Sequence of chain 1.A:
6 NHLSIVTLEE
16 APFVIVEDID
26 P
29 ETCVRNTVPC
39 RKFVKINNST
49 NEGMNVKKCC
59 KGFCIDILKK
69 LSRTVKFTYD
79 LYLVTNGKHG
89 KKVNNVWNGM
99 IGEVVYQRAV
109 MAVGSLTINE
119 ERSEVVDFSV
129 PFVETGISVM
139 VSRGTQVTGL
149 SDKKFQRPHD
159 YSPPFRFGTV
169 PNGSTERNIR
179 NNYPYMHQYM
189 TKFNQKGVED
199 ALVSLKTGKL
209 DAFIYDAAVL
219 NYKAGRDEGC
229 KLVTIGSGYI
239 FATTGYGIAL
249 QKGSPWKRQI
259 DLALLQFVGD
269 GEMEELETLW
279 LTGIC

This protein binds this small molecule.
Small molecule (SMILES): N[C@@H](CCC(=O)O)C(=O)O

Binding-site contacts:
Ligand atom OE1 contacts residue TYR213 of chain 1.A at 4.4 Å.
Ligand atom CD contacts residue THR173 of chain 1.A at 3.3 Å.
Ligand atom C contacts residue HIS87 of chain 1.A at 3.5 Å.
Ligand atom OE2 contacts residue TYR213 of chain 1.A at 3.3 Å.
Ligand atom N contacts residue SER113 of chain 1.A at 2.8 Å (h-bond).
Ligand atom CD contacts residue TYR213 of chain 1.A at 3.6 Å (hydrophobic).
Ligand atom CB contacts residue SER172 of chain 1.A at 4.4 Å.
Ligand atom CB contacts residue TYR213 of chain 1.A at 4.5 Å (hydrophobic).
Ligand atom CG contacts residue TYR213 of chain 1.A at 3.5 Å (hydrophobic).
Ligand atom CG contacts residue ASP214 of chain 1.A at 3.8 Å.
Ligand atom N contacts residue HIS87 of chain 1.A at 3.6 Å.
Ligand atom OE1 contacts residue GLY171 of chain 1.A at 3.6 Å.
Ligand atom C contacts residue SER113 of chain 1.A at 4.2 Å.
Ligand atom CD contacts residue SER172 of chain 1.A at 4.3 Å.
Ligand atom CA contacts residue SER172 of chain 1.A at 3.8 Å.
Ligand atom N contacts residue ASP214 of chain 1.A at 3.8 Å.
Ligand atom O contacts residue ARG120 of chain 1.A at 2.7 Å (salt-bridge).
Ligand atom OE1 contacts residue THR173 of chain 1.A at 3.0 Å (h-bond).
Ligand atom OXT contacts residue ARG120 of chain 1.A at 2.8 Å (salt-bridge).
Ligand atom OE1 contacts residue SER172 of chain 1.A at 3.4 Å (h-bond).
Ligand atom N contacts residue THR115 of chain 1.A at 2.8 Å (h-bond).
Ligand atom O contacts residue HIS87 of chain 1.A at 3.6 Å.
Ligand atom OE2 contacts residue THR173 of chain 1.A at 2.6 Å (h-bond).
Ligand atom O contacts residue SER172 of chain 1.A at 2.8 Å (h-bond).
Ligand atom OXT contacts residue SER113 of chain 1.A at 3.5 Å (h-bond).
Ligand atom C contacts residue THR115 of chain 1.A at 3.4 Å.
Ligand atom N contacts residue TYR244 of chain 1.A at 4.3 Å.
Ligand atom CD contacts residue ASP214 of chain 1.A at 3.9 Å.
Ligand atom CA contacts residue HIS87 of chain 1.A at 3.8 Å.
Ligand atom C contacts residue ARG120 of chain 1.A at 3.4 Å.
Ligand atom OXT contacts residue LEU114 of chain 1.A at 3.6 Å.
Ligand atom CB contacts residue HIS87 of chain 1.A at 3.7 Å.
Ligand atom C contacts residue SER172 of chain 1.A at 3.9 Å.
Ligand atom O contacts residue GLY171 of chain 1.A at 3.5 Å.
Ligand atom CA contacts residue THR115 of chain 1.A at 3.1 Å.
Ligand atom OXT contacts residue THR115 of chain 1.A at 3.0 Å (h-bond).
Ligand atom CA contacts residue SER113 of chain 1.A at 4.0 Å.
Ligand atom OXT contacts residue HIS87 of chain 1.A at 3.3 Å.
Ligand atom O contacts residue THR115 of chain 1.A at 4.2 Å.
Ligand atom OE2 contacts residue ASP214 of chain 1.A at 2.8 Å (salt-bridge).